The protein below binds the small molecule below.
Small molecule (SMILES): Cc1cc(N)nc(CCCN2CC(F)(F)C2)c1

Binding-site contacts:
Ligand atom N02 contacts residue MET293 of chain 2.A at 4.0 Å.
Ligand atom C06 contacts residue GLU296 of chain 2.A at 3.6 Å.
Ligand atom C04 contacts residue PRO269 of chain 2.A at 4.0 Å (hydrophobic).
Ligand atom C13 contacts residue HEM1 of chain 2.B at 3.4 Å.
Ligand atom C04 contacts residue HEM1 of chain 2.B at 3.9 Å.
Ligand atom N01 contacts residue GLU296 of chain 2.A at 2.7 Å (salt-bridge).
Ligand atom C07 contacts residue PHE288 of chain 2.A at 3.8 Å (hydrophobic).
Ligand atom C07 contacts residue HEM1 of chain 2.B at 3.5 Å.
Ligand atom N02 contacts residue HEM1 of chain 2.B at 3.4 Å.
Ligand atom N02 contacts residue GLU296 of chain 2.A at 2.6 Å (salt-bridge).
Ligand atom C02 contacts residue TRP291 of chain 2.A at 3.7 Å (hydrophobic).
Ligand atom N02 contacts residue TRP291 of chain 2.A at 2.8 Å (h-bond).
Ligand atom C02 contacts residue PRO269 of chain 2.A at 3.8 Å (hydrophobic).
Ligand atom C10 contacts residue GLN182 of chain 2.A at 3.3 Å.
Ligand atom C03 contacts residue PRO269 of chain 2.A at 3.7 Å (hydrophobic).
Ligand atom C10 contacts residue HEM1 of chain 2.B at 4.1 Å.
Ligand atom C08 contacts residue GLU296 of chain 2.A at 3.7 Å.
Ligand atom C03 contacts residue HEM1 of chain 2.B at 3.3 Å.
Ligand atom C09 contacts residue GLU296 of chain 2.A at 3.9 Å.
Ligand atom C07 contacts residue PRO269 of chain 2.A at 3.8 Å (hydrophobic).
Ligand atom N02 contacts residue TYR292 of chain 2.A at 3.8 Å.
Ligand atom C10 contacts residue VAL271 of chain 2.A at 3.5 Å (hydrophobic).
Ligand atom F16 contacts residue TRP382 of chain 2.A at 3.9 Å.
Ligand atom C03 contacts residue TRP291 of chain 2.A at 3.9 Å (hydrophobic).
Ligand atom C09 contacts residue VAL271 of chain 2.A at 3.7 Å (hydrophobic).
Ligand atom C12 contacts residue HEM1 of chain 2.B at 3.1 Å.
Ligand atom C09 contacts residue GLN182 of chain 2.A at 3.8 Å.
Ligand atom C02 contacts residue GLU296 of chain 2.A at 3.5 Å.
Ligand atom C08 contacts residue VAL271 of chain 2.A at 3.9 Å (hydrophobic).
Ligand atom C07 contacts residue SER289 of chain 2.A at 3.8 Å.
Ligand atom C05 contacts residue VAL271 of chain 2.A at 3.7 Å (hydrophobic).
Ligand atom C08 contacts residue HEM1 of chain 2.B at 3.5 Å.
Ligand atom C02 contacts residue HEM1 of chain 2.B at 3.6 Å.
Ligand atom N11 contacts residue HEM1 of chain 2.B at 2.9 Å (h-bond).
Ligand atom N01 contacts residue HEM1 of chain 2.B at 3.9 Å.
Ligand atom C14 contacts residue HEM1 of chain 2.B at 3.2 Å.
Ligand atom C07 contacts residue GLY290 of chain 2.A at 3.4 Å.
Ligand atom N02 contacts residue PRO269 of chain 2.A at 3.9 Å.
Ligand atom F16 contacts residue HEM1 of chain 2.B at 2.9 Å.
Ligand atom F15 contacts residue HEM1 of chain 2.B at 3.7 Å.

Sequence of chain 2.A:
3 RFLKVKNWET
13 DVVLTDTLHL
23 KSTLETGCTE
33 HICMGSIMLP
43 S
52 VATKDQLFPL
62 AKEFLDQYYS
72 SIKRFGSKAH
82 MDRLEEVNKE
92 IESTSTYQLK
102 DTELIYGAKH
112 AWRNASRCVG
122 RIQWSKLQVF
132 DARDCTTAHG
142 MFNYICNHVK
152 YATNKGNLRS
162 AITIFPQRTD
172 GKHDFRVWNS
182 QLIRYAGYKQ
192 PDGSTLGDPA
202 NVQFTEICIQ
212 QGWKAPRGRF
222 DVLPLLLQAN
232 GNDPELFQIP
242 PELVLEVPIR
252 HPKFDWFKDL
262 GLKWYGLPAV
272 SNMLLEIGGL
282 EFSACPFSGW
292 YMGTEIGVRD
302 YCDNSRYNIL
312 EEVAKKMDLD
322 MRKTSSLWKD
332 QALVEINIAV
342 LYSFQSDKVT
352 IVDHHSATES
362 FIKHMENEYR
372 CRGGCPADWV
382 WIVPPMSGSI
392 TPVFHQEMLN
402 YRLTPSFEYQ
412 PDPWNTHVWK